Binding-site contacts:
Ligand atom C6 contacts residue ASN46 of chain 1.A at 4.3 Å.
Ligand atom C4 contacts residue ASN46 of chain 1.A at 4.2 Å.
Ligand atom C7 contacts residue ASN46 of chain 1.A at 3.5 Å.
Ligand atom C5 contacts residue ASN46 of chain 1.A at 3.5 Å.
Ligand atom C2 contacts residue ASN46 of chain 1.A at 2.5 Å.
Ligand atom N2 contacts residue ASN46 of chain 1.A at 2.9 Å (h-bond).
Ligand atom O5 contacts residue ASN46 of chain 1.A at 2.3 Å (h-bond).
Ligand atom C3 contacts residue ASN46 of chain 1.A at 3.8 Å.
Ligand atom O7 contacts residue ASN46 of chain 1.A at 3.8 Å.
Ligand atom C8 contacts residue ASN46 of chain 1.A at 4.5 Å.
Ligand atom C1 contacts residue ASN46 of chain 1.A at 1.4 Å.

The small molecule below binds the protein below.
Small molecule (SMILES): CC(=O)N[C@H]1[C@H](O[C@H]2[C@H](O)[C@@H](NC(C)=O)CO[C@@H]2CO)O[C@H](CO)[C@@H](O)[C@@H]1O

Sequence of chain 1.A:
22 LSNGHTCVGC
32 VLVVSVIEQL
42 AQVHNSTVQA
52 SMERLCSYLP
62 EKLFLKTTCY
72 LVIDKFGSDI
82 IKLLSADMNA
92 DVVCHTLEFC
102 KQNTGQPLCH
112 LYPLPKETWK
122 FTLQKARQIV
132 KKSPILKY